Binding-site contacts:
Ligand atom C1 contacts residue ALA69 of chain 53.E at 4.3 Å (hydrophobic).
Ligand atom C7 contacts residue TYR23 of chain 53.E at 4.0 Å (hydrophobic).
Ligand atom C1 contacts residue ASN78 of chain 53.E at 1.4 Å.
Ligand atom C5 contacts residue ALA69 of chain 53.E at 4.4 Å (hydrophobic).
Ligand atom C4 contacts residue ASN78 of chain 53.E at 4.2 Å.
Ligand atom C1 contacts residue SER80 of chain 53.E at 3.8 Å.
Ligand atom C6 contacts residue VAL68 of chain 53.E at 3.1 Å (hydrophobic).
Ligand atom O5 contacts residue SER80 of chain 53.E at 4.1 Å.
Ligand atom O5 contacts residue ASN78 of chain 53.E at 2.2 Å (h-bond).
Ligand atom N2 contacts residue ASN78 of chain 53.E at 3.2 Å (h-bond).
Ligand atom C5 contacts residue ASN78 of chain 53.E at 3.5 Å.
Ligand atom C6 contacts residue ALA69 of chain 53.E at 4.1 Å (hydrophobic).
Ligand atom O7 contacts residue ASN78 of chain 53.E at 4.0 Å.
Ligand atom C8 contacts residue TYR23 of chain 53.E at 3.3 Å (hydrophobic).
Ligand atom C5 contacts residue SER80 of chain 53.E at 4.0 Å.
Ligand atom C2 contacts residue ASN78 of chain 53.E at 2.7 Å.
Ligand atom C5 contacts residue VAL68 of chain 53.E at 4.4 Å (hydrophobic).
Ligand atom C3 contacts residue ASN78 of chain 53.E at 4.0 Å.
Ligand atom O6 contacts residue ALA69 of chain 53.E at 4.0 Å.
Ligand atom O7 contacts residue TYR23 of chain 53.E at 4.2 Å.
Ligand atom C6 contacts residue ASN78 of chain 53.E at 4.5 Å.
Ligand atom O5 contacts residue ALA69 of chain 53.E at 3.5 Å.
Ligand atom C7 contacts residue ASN78 of chain 53.E at 3.9 Å.
Ligand atom O6 contacts residue VAL68 of chain 53.E at 3.8 Å.

Sequence of chain 53.E:
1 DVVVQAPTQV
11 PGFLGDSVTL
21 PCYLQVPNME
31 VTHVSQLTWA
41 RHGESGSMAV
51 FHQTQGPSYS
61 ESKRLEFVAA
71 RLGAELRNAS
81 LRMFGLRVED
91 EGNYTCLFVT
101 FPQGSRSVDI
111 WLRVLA

A small-molecule ligand and the protein it binds are described below.
Small molecule (SMILES): CC(=O)N[C@H]1[C@H](O[C@H]2[C@H](O)[C@@H](NC(C)=O)CO[C@@H]2CO)O[C@H](CO)[C@@H](O[C@@H]2O[C@H](CO)[C@@H](O)[C@H](O)[C@@H]2O)[C@@H]1O